Sequence of chain 1.C:
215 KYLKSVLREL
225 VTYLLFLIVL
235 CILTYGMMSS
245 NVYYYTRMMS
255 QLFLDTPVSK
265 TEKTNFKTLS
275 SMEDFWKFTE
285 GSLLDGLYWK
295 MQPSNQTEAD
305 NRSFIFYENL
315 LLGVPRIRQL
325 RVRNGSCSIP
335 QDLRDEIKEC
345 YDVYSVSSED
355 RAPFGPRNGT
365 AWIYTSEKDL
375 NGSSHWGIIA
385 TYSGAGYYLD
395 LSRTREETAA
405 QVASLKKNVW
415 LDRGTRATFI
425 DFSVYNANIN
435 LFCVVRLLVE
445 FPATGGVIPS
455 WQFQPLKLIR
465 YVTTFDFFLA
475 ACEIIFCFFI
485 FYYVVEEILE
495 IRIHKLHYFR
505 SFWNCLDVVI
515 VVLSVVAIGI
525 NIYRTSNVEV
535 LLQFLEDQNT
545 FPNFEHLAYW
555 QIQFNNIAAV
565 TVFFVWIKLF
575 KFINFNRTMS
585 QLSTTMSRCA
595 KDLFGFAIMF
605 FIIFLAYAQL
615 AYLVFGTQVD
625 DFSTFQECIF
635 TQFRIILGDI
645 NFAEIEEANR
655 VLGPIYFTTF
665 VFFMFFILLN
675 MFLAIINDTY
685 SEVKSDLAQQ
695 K

Binding-site contacts:
Ligand atom CE2 contacts residue PLM1 of chain 1.UA at 3.5 Å.
Ligand atom C contacts residue TYR239 of chain 1.C at 4.2 Å (hydrophobic).
Ligand atom CB contacts residue GLN613 of chain 1.D at 4.3 Å.
Ligand atom O contacts residue THR238 of chain 1.C at 3.2 Å (h-bond).
Ligand atom N contacts residue PLM1 of chain 1.UA at 4.3 Å.
Ligand atom CE1 contacts residue LEU609 of chain 1.D at 4.1 Å (hydrophobic).
Ligand atom CD2 contacts residue PLM1 of chain 1.UA at 4.2 Å.
Ligand atom C contacts residue THR238 of chain 1.C at 4.2 Å.
Ligand atom O contacts residue TYR239 of chain 1.C at 4.1 Å.
Ligand atom OH contacts residue GLN613 of chain 1.D at 3.6 Å (h-bond).
Ligand atom N contacts residue PHE629 of chain 1.D at 3.6 Å.
Ligand atom OXT contacts residue TYR239 of chain 1.C at 3.8 Å.
Ligand atom O contacts residue CYS235 of chain 1.C at 4.3 Å.
Ligand atom CM contacts residue PLM1 of chain 1.UA at 4.3 Å.
Ligand atom O contacts residue GLN613 of chain 1.D at 4.4 Å.
Ligand atom OH contacts residue THR238 of chain 1.C at 4.4 Å.

A small-molecule ligand and the protein it binds are described below.
Small molecule (SMILES): N[C@@H](CC1CCCCC1)[C@@H](O)CC(=O)O

Sequence of chain 1.D:
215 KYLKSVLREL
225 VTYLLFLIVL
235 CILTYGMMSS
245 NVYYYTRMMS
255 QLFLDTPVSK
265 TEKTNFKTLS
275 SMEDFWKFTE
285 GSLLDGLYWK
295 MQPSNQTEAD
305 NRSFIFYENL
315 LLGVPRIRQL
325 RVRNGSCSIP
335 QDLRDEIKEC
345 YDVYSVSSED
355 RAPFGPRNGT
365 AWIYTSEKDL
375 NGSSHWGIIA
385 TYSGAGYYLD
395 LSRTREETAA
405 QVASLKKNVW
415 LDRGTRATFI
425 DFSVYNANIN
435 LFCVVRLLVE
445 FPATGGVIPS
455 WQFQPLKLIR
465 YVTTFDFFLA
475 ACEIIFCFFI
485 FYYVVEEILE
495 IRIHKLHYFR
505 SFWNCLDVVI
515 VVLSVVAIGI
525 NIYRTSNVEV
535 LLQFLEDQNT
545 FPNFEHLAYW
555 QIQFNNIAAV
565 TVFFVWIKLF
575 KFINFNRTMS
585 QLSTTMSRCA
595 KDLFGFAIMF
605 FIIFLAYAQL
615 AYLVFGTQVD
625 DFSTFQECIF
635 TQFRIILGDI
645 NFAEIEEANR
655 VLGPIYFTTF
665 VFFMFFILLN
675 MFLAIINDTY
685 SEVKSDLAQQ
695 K